The small molecule below binds the protein below.
Small molecule (SMILES): O=P(O)(O)OC[C@H]1O[C@H](O)[C@H](O)[C@@H]1O

Binding-site contacts:
Ligand atom O1X contacts residue LYS289 of chain 1.D at 3.0 Å (salt-bridge).
Ligand atom O4 contacts residue GLY210 of chain 1.D at 3.9 Å.
Ligand atom C3 contacts residue GLY212 of chain 1.D at 3.8 Å.
Ligand atom C3 contacts residue ASP244 of chain 1.D at 3.5 Å.
Ligand atom P' contacts residue THR221 of chain 1.D at 3.3 Å.
Ligand atom O1 contacts residue LEU246 of chain 1.D at 3.4 Å (h-bond).
Ligand atom O1 contacts residue ILE245 of chain 1.D at 3.6 Å.
Ligand atom O3X contacts residue LYS289 of chain 1.D at 3.6 Å.
Ligand atom C3 contacts residue ILE222 of chain 1.D at 3.5 Å (hydrophobic).
Ligand atom O3X contacts residue ALA128 of chain 1.D at 3.2 Å.
Ligand atom O4 contacts residue PHE125 of chain 1.D at 3.5 Å (h-bond).
Ligand atom O2 contacts residue ASP244 of chain 1.D at 2.7 Å (salt-bridge).
Ligand atom C1 contacts residue GLY210 of chain 1.D at 3.2 Å.
Ligand atom O3 contacts residue ILE222 of chain 1.D at 2.9 Å.
Ligand atom C2 contacts residue LEU246 of chain 1.D at 3.9 Å (hydrophobic).
Ligand atom O3 contacts residue PHE125 of chain 1.D at 3.6 Å.
Ligand atom P' contacts residue GLU127 of chain 1.D at 3.9 Å.
Ligand atom O3X contacts residue GLU127 of chain 1.D at 4.1 Å.
Ligand atom O2X contacts residue GLY126 of chain 1.D at 3.3 Å.
Ligand atom O5 contacts residue GLY126 of chain 1.D at 3.8 Å.
Ligand atom O2 contacts residue GLY247 of chain 1.D at 3.7 Å.
Ligand atom O4 contacts residue ILE211 of chain 1.D at 4.1 Å.
Ligand atom O1X contacts residue THR221 of chain 1.D at 2.9 Å (h-bond).
Ligand atom O2X contacts residue ALA128 of chain 1.D at 3.9 Å.
Ligand atom C5 contacts residue GLY212 of chain 1.D at 4.0 Å.
Ligand atom C5 contacts residue THR221 of chain 1.D at 3.9 Å.
Ligand atom O2X contacts residue THR221 of chain 1.D at 2.7 Å (h-bond).
Ligand atom C1 contacts residue ILE211 of chain 1.D at 3.2 Å (hydrophobic).
Ligand atom O1 contacts residue GLY210 of chain 1.D at 2.8 Å (h-bond).
Ligand atom C2 contacts residue GLY212 of chain 1.D at 3.5 Å.
Ligand atom C5 contacts residue ILE211 of chain 1.D at 3.9 Å (hydrophobic).
Ligand atom C2 contacts residue ASP244 of chain 1.D at 3.0 Å.
Ligand atom O1 contacts residue ILE211 of chain 1.D at 3.6 Å.
Ligand atom O2 contacts residue LEU246 of chain 1.D at 2.8 Å (h-bond).
Ligand atom O5 contacts residue THR221 of chain 1.D at 3.8 Å.
Ligand atom O2X contacts residue GLU127 of chain 1.D at 2.6 Å (salt-bridge).
Ligand atom O2 contacts residue ILE245 of chain 1.D at 3.6 Å.
Ligand atom P' contacts residue LYS289 of chain 1.D at 3.9 Å.
Ligand atom C1 contacts residue GLY212 of chain 1.D at 3.7 Å.
Ligand atom O3 contacts residue ASP244 of chain 1.D at 3.4 Å (salt-bridge).

Sequence of chain 1.D:
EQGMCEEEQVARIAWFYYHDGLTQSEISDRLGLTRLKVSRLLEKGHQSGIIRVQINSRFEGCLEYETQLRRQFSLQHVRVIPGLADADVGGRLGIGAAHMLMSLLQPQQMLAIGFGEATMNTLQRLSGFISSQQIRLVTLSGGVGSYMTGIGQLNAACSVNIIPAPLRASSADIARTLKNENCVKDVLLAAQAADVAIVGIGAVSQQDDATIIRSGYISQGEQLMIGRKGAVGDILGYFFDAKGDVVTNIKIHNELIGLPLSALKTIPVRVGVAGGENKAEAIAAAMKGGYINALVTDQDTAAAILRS